Binding-site contacts:
Ligand atom C5 contacts residue ASN521 of chain 1.A at 3.7 Å.
Ligand atom N2 contacts residue SER519 of chain 1.A at 4.5 Å.
Ligand atom N2 contacts residue ASN521 of chain 1.A at 2.9 Å (h-bond).
Ligand atom C8 contacts residue MET522 of chain 1.A at 3.8 Å (hydrophobic).
Ligand atom O7 contacts residue ASN521 of chain 1.A at 3.9 Å.
Ligand atom C2 contacts residue ASN521 of chain 1.A at 2.5 Å.
Ligand atom C7 contacts residue ASN521 of chain 1.A at 3.6 Å.
Ligand atom C1 contacts residue SER519 of chain 1.A at 4.3 Å.
Ligand atom C4 contacts residue ASN521 of chain 1.A at 4.2 Å.
Ligand atom O5 contacts residue ASN521 of chain 1.A at 2.4 Å (h-bond).
Ligand atom C1 contacts residue ASN521 of chain 1.A at 1.4 Å.
Ligand atom C3 contacts residue ASN521 of chain 1.A at 3.8 Å.

The protein below binds the small molecule below.
Small molecule (SMILES): CC(=O)N[C@H]1[C@H](O[C@H]2[C@H](O)[C@@H](NC(C)=O)CO[C@@H]2CO)O[C@H](CO)[C@@H](O)[C@@H]1O

Sequence of chain 1.A:
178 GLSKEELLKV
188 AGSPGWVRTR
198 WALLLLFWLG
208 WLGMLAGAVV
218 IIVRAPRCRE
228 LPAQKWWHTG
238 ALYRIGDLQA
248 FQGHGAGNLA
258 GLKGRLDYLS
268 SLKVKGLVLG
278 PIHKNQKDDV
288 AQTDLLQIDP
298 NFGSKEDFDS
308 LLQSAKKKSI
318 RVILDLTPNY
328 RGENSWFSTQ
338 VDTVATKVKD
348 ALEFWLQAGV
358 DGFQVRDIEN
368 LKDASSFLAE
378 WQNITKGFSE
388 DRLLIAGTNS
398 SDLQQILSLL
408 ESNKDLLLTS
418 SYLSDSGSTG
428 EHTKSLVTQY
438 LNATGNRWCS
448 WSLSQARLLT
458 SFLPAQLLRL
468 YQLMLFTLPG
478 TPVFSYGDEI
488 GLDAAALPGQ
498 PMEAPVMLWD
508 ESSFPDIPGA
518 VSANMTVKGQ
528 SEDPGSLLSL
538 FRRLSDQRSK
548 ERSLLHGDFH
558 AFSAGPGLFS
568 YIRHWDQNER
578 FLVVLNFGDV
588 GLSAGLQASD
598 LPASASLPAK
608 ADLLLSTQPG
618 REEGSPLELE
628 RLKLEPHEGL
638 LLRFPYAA